Binding-site contacts:
Ligand atom C3 contacts residue ASN150 of chain 1.M at 3.9 Å.
Ligand atom C1 contacts residue ASN150 of chain 1.M at 1.5 Å.
Ligand atom C7 contacts residue LEU169 of chain 1.M at 4.2 Å (hydrophobic).
Ligand atom C8 contacts residue ASP322 of chain 1.M at 3.7 Å.
Ligand atom C7 contacts residue VAL136 of chain 1.M at 4.4 Å (hydrophobic).
Ligand atom C4 contacts residue ASN150 of chain 1.M at 4.4 Å.
Ligand atom N2 contacts residue ASN150 of chain 1.M at 3.0 Å (h-bond).
Ligand atom C7 contacts residue ASN150 of chain 1.M at 3.4 Å.
Ligand atom C5 contacts residue TYR167 of chain 1.M at 4.3 Å (hydrophobic).
Ligand atom C8 contacts residue TYR167 of chain 1.M at 3.5 Å (hydrophobic).
Ligand atom C6 contacts residue TYR167 of chain 1.M at 4.1 Å (hydrophobic).
Ligand atom O6 contacts residue TYR167 of chain 1.M at 3.1 Å.
Ligand atom O7 contacts residue VAL136 of chain 1.M at 4.1 Å.
Ligand atom C2 contacts residue ASN150 of chain 1.M at 2.5 Å.
Ligand atom C8 contacts residue LEU169 of chain 1.M at 3.8 Å (hydrophobic).
Ligand atom O5 contacts residue ASN150 of chain 1.M at 2.4 Å (h-bond).
Ligand atom N2 contacts residue LEU169 of chain 1.M at 4.4 Å.
Ligand atom C8 contacts residue ASN138 of chain 1.M at 4.4 Å.
Ligand atom C7 contacts residue ASN138 of chain 1.M at 4.1 Å.
Ligand atom C8 contacts residue VAL136 of chain 1.M at 3.8 Å (hydrophobic).
Ligand atom O7 contacts residue ASN150 of chain 1.M at 3.4 Å (h-bond).
Ligand atom C5 contacts residue ASN150 of chain 1.M at 3.8 Å.
Ligand atom O5 contacts residue TYR167 of chain 1.M at 4.5 Å.
Ligand atom O7 contacts residue ASN138 of chain 1.M at 3.5 Å (h-bond).

Sequence of chain 1.M:
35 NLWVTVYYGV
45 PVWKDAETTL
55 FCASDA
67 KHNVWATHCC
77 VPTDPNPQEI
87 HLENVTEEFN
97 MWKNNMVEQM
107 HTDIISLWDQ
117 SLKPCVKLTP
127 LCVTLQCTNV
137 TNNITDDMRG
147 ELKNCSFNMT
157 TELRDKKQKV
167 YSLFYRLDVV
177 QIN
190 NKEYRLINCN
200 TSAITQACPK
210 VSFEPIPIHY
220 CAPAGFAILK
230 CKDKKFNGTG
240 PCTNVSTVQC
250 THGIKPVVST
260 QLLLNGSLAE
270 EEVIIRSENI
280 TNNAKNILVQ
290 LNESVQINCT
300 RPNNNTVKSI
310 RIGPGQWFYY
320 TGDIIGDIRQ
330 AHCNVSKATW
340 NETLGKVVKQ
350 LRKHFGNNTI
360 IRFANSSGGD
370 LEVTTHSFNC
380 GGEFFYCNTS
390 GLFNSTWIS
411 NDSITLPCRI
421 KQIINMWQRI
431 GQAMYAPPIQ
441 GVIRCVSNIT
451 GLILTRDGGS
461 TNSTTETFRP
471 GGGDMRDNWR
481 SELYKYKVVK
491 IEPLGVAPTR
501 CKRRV

The small molecule below binds the protein below.
Small molecule (SMILES): CC(=O)N[C@H]1[C@H](O[C@H]2[C@H](O)[C@@H](NC(C)=O)CO[C@@H]2CO)O[C@H](CO)[C@@H](O)[C@@H]1O